Binding-site contacts:
Ligand atom O5 contacts residue ASN204 of chain 1.G at 2.5 Å (h-bond).
Ligand atom C1 contacts residue ASN204 of chain 1.G at 1.5 Å.
Ligand atom N2 contacts residue GLU245 of chain 1.G at 4.2 Å.
Ligand atom C4 contacts residue ASN204 of chain 1.G at 4.3 Å.
Ligand atom C6 contacts residue PRO208 of chain 1.G at 3.5 Å (hydrophobic).
Ligand atom C2 contacts residue ASN204 of chain 1.G at 2.5 Å.
Ligand atom N2 contacts residue ASN204 of chain 1.G at 2.9 Å (h-bond).
Ligand atom C5 contacts residue ASN204 of chain 1.G at 3.8 Å.
Ligand atom O6 contacts residue ASN204 of chain 1.G at 4.4 Å.
Ligand atom O6 contacts residue THR206 of chain 1.G at 4.4 Å.
Ligand atom O5 contacts residue GLY205 of chain 1.G at 4.5 Å.
Ligand atom C3 contacts residue ASN204 of chain 1.G at 3.8 Å.
Ligand atom C1 contacts residue GLU245 of chain 1.G at 4.4 Å.
Ligand atom C6 contacts residue THR206 of chain 1.G at 3.2 Å.
Ligand atom O6 contacts residue PRO208 of chain 1.G at 3.9 Å.
Ligand atom C5 contacts residue THR206 of chain 1.G at 3.2 Å.
Ligand atom C7 contacts residue ASN204 of chain 1.G at 4.0 Å.
Ligand atom O5 contacts residue THR206 of chain 1.G at 3.2 Å (h-bond).
Ligand atom C1 contacts residue THR206 of chain 1.G at 4.0 Å.

This protein binds this small molecule.
Small molecule (SMILES): CC(=O)N[C@@H]1[C@@H](O)[C@H](O)[C@@H](CO)O[C@H]1O

Sequence of chain 1.G:
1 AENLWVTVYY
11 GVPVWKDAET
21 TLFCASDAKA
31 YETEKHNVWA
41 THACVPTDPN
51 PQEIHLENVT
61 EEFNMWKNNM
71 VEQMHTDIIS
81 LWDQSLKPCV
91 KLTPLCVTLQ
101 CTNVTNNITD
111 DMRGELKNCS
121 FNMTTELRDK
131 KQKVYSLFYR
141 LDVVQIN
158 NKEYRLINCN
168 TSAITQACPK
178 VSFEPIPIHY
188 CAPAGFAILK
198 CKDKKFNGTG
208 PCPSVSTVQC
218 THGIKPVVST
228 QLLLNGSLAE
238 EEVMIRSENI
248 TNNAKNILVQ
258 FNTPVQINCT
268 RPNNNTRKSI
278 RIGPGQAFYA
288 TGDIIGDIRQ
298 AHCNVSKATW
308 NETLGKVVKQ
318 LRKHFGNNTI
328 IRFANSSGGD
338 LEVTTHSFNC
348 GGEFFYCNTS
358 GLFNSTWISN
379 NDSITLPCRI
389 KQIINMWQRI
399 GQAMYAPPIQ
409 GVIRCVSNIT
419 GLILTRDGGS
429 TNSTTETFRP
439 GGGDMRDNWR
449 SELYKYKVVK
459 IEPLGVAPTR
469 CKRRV